Binding-site contacts:
Ligand atom C07 contacts residue LEU228 of chain 1.B at 3.9 Å (hydrophobic).
Ligand atom O08 contacts residue THR50 of chain 1.B at 2.8 Å (h-bond).
Ligand atom C13 contacts residue LEU90 of chain 1.B at 3.3 Å (hydrophobic).
Ligand atom C25 contacts residue HIS227 of chain 1.B at 3.7 Å.
Ligand atom C24 contacts residue ILE127 of chain 1.B at 3.8 Å (hydrophobic).
Ligand atom C12 contacts residue LEU90 of chain 1.B at 4.1 Å (hydrophobic).
Ligand atom C09 contacts residue LEU228 of chain 1.B at 3.9 Å (hydrophobic).
Ligand atom C13 contacts residue LEU94 of chain 1.B at 4.0 Å (hydrophobic).
Ligand atom C05 contacts residue LEU49 of chain 1.B at 3.5 Å (hydrophobic).
Ligand atom C01 contacts residue PHE107 of chain 1.B at 3.5 Å (hydrophobic).
Ligand atom C26 contacts residue LEU228 of chain 1.B at 4.0 Å (hydrophobic).
Ligand atom C25 contacts residue MET231 of chain 1.B at 4.0 Å (hydrophobic).
Ligand atom C07 contacts residue THR50 of chain 1.B at 3.7 Å.
Ligand atom O08 contacts residue LEU239 of chain 1.B at 4.0 Å.
Ligand atom C25 contacts residue LEU228 of chain 1.B at 3.7 Å (hydrophobic).
Ligand atom O15 contacts residue LEU90 of chain 1.B at 3.6 Å.
Ligand atom C12 contacts residue PHE107 of chain 1.B at 4.1 Å (hydrophobic).
Ligand atom C24 contacts residue HIS227 of chain 1.B at 3.5 Å.
Ligand atom C14 contacts residue GLU56 of chain 1.B at 3.3 Å.
Ligand atom C16 contacts residue GLU56 of chain 1.B at 3.2 Å.
Ligand atom C06 contacts residue THR50 of chain 1.B at 3.8 Å.
Ligand atom C11 contacts residue PHE107 of chain 1.B at 3.7 Å (hydrophobic).
Ligand atom C23 contacts residue MET124 of chain 1.B at 3.9 Å (hydrophobic).
Ligand atom C17 contacts residue PHE107 of chain 1.B at 3.6 Å (hydrophobic).
Ligand atom C23 contacts residue VAL121 of chain 1.B at 3.7 Å (hydrophobic).
Ligand atom C13 contacts residue MET91 of chain 1.B at 4.1 Å (hydrophobic).
Ligand atom O15 contacts residue GLU56 of chain 1.B at 2.6 Å (salt-bridge).
Ligand atom C10 contacts residue LEU87 of chain 1.B at 4.1 Å (hydrophobic).
Ligand atom C16 contacts residue PHE107 of chain 1.B at 3.8 Å (hydrophobic).
Ligand atom C24 contacts residue GLY123 of chain 1.B at 3.8 Å.
Ligand atom O15 contacts residue ARG97 of chain 1.B at 3.2 Å (salt-bridge).
Ligand atom O08 contacts residue LEU243 of chain 1.B at 3.6 Å.
Ligand atom C23 contacts residue GLU122 of chain 1.B at 4.2 Å.
Ligand atom C06 contacts residue MET46 of chain 1.B at 3.7 Å (hydrophobic).
Ligand atom C06 contacts residue LEU49 of chain 1.B at 3.7 Å (hydrophobic).
Ligand atom C10 contacts residue ALA53 of chain 1.B at 4.1 Å (hydrophobic).
Ligand atom C01 contacts residue LEU131 of chain 1.B at 3.8 Å (hydrophobic).
Ligand atom C09 contacts residue ALA53 of chain 1.B at 4.0 Å (hydrophobic).
Ligand atom C14 contacts residue LEU90 of chain 1.B at 3.9 Å (hydrophobic).
Ligand atom O08 contacts residue LEU228 of chain 1.B at 3.8 Å.

Sequence of chain 1.B:
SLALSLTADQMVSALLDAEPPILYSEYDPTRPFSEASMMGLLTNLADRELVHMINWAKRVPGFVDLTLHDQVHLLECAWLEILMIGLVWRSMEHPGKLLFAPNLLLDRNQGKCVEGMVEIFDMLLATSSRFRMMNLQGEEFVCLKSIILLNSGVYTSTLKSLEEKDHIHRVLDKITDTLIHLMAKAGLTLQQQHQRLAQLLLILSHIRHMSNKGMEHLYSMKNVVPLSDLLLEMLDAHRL

A small-molecule ligand and the protein it binds are described below.
Small molecule (SMILES): CC(=C(c1ccc(O)cc1)c1ccc(O)cc1)c1ccc(C(C)(C)C)cc1